This protein binds this small molecule.
Small molecule (SMILES): CNc1cc(Oc2c(Cl)cc(NC(=O)Nc3cccc(C(F)(F)F)c3)cc2Cl)ncn1

Binding-site contacts:
Ligand atom N22 contacts residue GLU90 of chain 1.C at 2.8 Å (salt-bridge).
Ligand atom F36 contacts residue ILE103 of chain 1.C at 3.7 Å.
Ligand atom O21 contacts residue ASP187 of chain 1.C at 2.8 Å (salt-bridge).
Ligand atom C27 contacts residue ILE93 of chain 1.C at 3.5 Å (hydrophobic).
Ligand atom F36 contacts residue LEU97 of chain 1.C at 3.2 Å.
Ligand atom C07 contacts residue ILE123 of chain 1.C at 3.7 Å (hydrophobic).
Ligand atom N22 contacts residue ASP187 of chain 1.C at 3.7 Å.
Ligand atom C43 contacts residue THR120 of chain 1.C at 3.4 Å.
Ligand atom C43 contacts residue ALA69 of chain 1.C at 3.7 Å (hydrophobic).
Ligand atom C20 contacts residue GLU90 of chain 1.C at 3.2 Å.
Ligand atom N45 contacts residue TYR122 of chain 1.C at 3.5 Å.
Ligand atom F35 contacts residue LEU158 of chain 1.C at 3.2 Å.
Ligand atom C10 contacts residue ALA69 of chain 1.C at 3.5 Å (hydrophobic).
Ligand atom F37 contacts residue HIS167 of chain 1.C at 3.4 Å.
Ligand atom C01 contacts residue TYR122 of chain 1.C at 3.6 Å (hydrophobic).
Ligand atom F36 contacts residue VAL102 of chain 1.C at 3.3 Å.
Ligand atom F37 contacts residue ALA186 of chain 1.C at 3.4 Å.
Ligand atom CL41 contacts residue LEU176 of chain 1.C at 3.6 Å.
Ligand atom CL41 contacts residue PHE188 of chain 1.C at 3.3 Å.
Ligand atom C01 contacts residue ILE123 of chain 1.C at 3.5 Å (hydrophobic).
Ligand atom C43 contacts residue ILE103 of chain 1.C at 3.6 Å (hydrophobic).
Ligand atom N22 contacts residue LEU94 of chain 1.C at 3.7 Å.
Ligand atom N45 contacts residue GLN121 of chain 1.C at 3.7 Å.
Ligand atom CL14 contacts residue ALA69 of chain 1.C at 3.4 Å.
Ligand atom C17 contacts residue ASP187 of chain 1.C at 3.7 Å.
Ligand atom C20 contacts residue ASP187 of chain 1.C at 3.1 Å.
Ligand atom N42 contacts residue ILE103 of chain 1.C at 3.8 Å.
Ligand atom N18 contacts residue ASP187 of chain 1.C at 3.5 Å (salt-bridge).
Ligand atom C29 contacts residue ILE93 of chain 1.C at 3.7 Å (hydrophobic).
Ligand atom CL14 contacts residue THR120 of chain 1.C at 3.3 Å.
Ligand atom N42 contacts residue ALA69 of chain 1.C at 3.5 Å.
Ligand atom C13 contacts residue THR120 of chain 1.C at 3.5 Å.
Ligand atom C43 contacts residue GLN121 of chain 1.C at 3.2 Å.
Ligand atom N05 contacts residue TYR122 of chain 1.C at 3.6 Å.
Ligand atom N18 contacts residue GLU90 of chain 1.C at 2.8 Å (salt-bridge).
Ligand atom O21 contacts residue ALA186 of chain 1.C at 3.7 Å.
Ligand atom C38 contacts residue ASP187 of chain 1.C at 3.4 Å.
Ligand atom N42 contacts residue THR120 of chain 1.C at 3.1 Å (h-bond).
Ligand atom N05 contacts residue ILE123 of chain 1.C at 2.7 Å (h-bond).
Ligand atom N45 contacts residue ILE123 of chain 1.C at 3.0 Å (h-bond).

Sequence of chain 1.C:
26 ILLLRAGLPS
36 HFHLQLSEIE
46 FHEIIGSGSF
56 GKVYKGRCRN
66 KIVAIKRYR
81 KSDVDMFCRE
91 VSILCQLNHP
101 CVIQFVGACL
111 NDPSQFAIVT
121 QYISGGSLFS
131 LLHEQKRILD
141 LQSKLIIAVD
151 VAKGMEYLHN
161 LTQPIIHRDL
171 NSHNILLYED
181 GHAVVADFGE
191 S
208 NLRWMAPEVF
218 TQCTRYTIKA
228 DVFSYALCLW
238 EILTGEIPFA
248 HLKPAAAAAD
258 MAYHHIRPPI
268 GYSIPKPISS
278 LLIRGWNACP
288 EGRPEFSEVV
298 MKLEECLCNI